This small molecule binds to this protein.
Small molecule (SMILES): CCOC(=O)c1ccc(OCCCCC2CCN(c3ccc(C)nn3)CC2)cc1

Binding-site contacts:
Ligand atom C21 contacts residue PHE237 of chain 2.B at 3.7 Å (hydrophobic).
Ligand atom C23 contacts residue PHE237 of chain 2.B at 3.8 Å (hydrophobic).
Ligand atom C13 contacts residue MET132 of chain 2.B at 3.8 Å (hydrophobic).
Ligand atom C1 contacts residue ILE183 of chain 2.B at 3.5 Å (hydrophobic).
Ligand atom C20 contacts residue PHE237 of chain 2.B at 3.4 Å (hydrophobic).
Ligand atom O24 contacts residue TYR112 of chain 2.B at 3.8 Å.
Ligand atom C8 contacts residue TYR159 of chain 2.B at 3.5 Å (hydrophobic).
Ligand atom C12 contacts residue VAL199 of chain 2.B at 3.7 Å (hydrophobic).
Ligand atom C15 contacts residue MET132 of chain 2.B at 3.6 Å (hydrophobic).
Ligand atom C19 contacts residue PHE237 of chain 2.B at 3.5 Å (hydrophobic).
Ligand atom C3 contacts residue ALA24 of chain 2.D at 3.5 Å (hydrophobic).
Ligand atom N4 contacts residue LEU240 of chain 2.B at 3.3 Å.
Ligand atom C14 contacts residue MET132 of chain 2.B at 3.5 Å (hydrophobic).
Ligand atom N6 contacts residue VAL196 of chain 2.B at 3.8 Å.
Ligand atom C7 contacts residue TYR159 of chain 2.B at 3.7 Å (hydrophobic).
Ligand atom C18 contacts residue PHE237 of chain 2.B at 3.8 Å (hydrophobic).
Ligand atom C5 contacts residue ILE194 of chain 2.B at 3.8 Å (hydrophobic).
Ligand atom C26 contacts residue LYS113 of chain 2.B at 3.7 Å.
Ligand atom C5 contacts residue TYR159 of chain 2.B at 3.7 Å (hydrophobic).
Ligand atom C3 contacts residue PRO181 of chain 2.B at 3.7 Å (hydrophobic).
Ligand atom C26 contacts residue THR111 of chain 2.B at 3.6 Å.
Ligand atom O16 contacts residue MET132 of chain 2.B at 3.6 Å.
Ligand atom C4 contacts residue TYR159 of chain 2.B at 3.7 Å (hydrophobic).
Ligand atom C8 contacts residue VAL196 of chain 2.B at 3.7 Å (hydrophobic).
Ligand atom O25 contacts residue THR111 of chain 2.B at 3.4 Å (h-bond).
Ligand atom C20 contacts residue TYR112 of chain 2.B at 3.4 Å (hydrophobic).
Ligand atom C4 contacts residue ILE194 of chain 2.B at 3.8 Å (hydrophobic).
Ligand atom C11 contacts residue LEU134 of chain 2.B at 3.8 Å (hydrophobic).
Ligand atom C10 contacts residue MET132 of chain 2.B at 3.7 Å (hydrophobic).
Ligand atom C7 contacts residue VAL196 of chain 2.B at 3.5 Å (hydrophobic).
Ligand atom C13 contacts residue PHE237 of chain 2.B at 3.7 Å (hydrophobic).
Ligand atom C23 contacts residue TYR112 of chain 2.B at 3.3 Å (hydrophobic).
Ligand atom C21 contacts residue TYR112 of chain 2.B at 3.4 Å (hydrophobic).
Ligand atom C1 contacts residue ILE157 of chain 2.B at 3.4 Å (hydrophobic).
Ligand atom C3 contacts residue TYR159 of chain 2.B at 3.7 Å (hydrophobic).
Ligand atom N3 contacts residue LEU240 of chain 2.B at 3.4 Å.
Ligand atom C14 contacts residue VAL199 of chain 2.B at 3.8 Å (hydrophobic).
Ligand atom C4 contacts residue ALA24 of chain 2.D at 3.5 Å (hydrophobic).
Ligand atom O25 contacts residue TYR112 of chain 2.B at 3.4 Å.
Ligand atom C27 contacts residue ASP236 of chain 2.B at 3.6 Å.

Sequence of chain 2.D:
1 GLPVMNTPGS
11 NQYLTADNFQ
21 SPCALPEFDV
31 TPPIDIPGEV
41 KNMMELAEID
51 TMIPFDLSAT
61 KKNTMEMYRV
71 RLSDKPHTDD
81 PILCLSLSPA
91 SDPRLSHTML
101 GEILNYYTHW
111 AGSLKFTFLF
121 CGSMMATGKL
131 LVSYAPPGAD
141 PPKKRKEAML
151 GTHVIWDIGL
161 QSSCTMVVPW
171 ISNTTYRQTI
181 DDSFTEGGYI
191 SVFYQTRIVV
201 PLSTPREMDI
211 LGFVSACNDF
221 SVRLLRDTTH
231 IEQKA

Sequence of chain 2.B:
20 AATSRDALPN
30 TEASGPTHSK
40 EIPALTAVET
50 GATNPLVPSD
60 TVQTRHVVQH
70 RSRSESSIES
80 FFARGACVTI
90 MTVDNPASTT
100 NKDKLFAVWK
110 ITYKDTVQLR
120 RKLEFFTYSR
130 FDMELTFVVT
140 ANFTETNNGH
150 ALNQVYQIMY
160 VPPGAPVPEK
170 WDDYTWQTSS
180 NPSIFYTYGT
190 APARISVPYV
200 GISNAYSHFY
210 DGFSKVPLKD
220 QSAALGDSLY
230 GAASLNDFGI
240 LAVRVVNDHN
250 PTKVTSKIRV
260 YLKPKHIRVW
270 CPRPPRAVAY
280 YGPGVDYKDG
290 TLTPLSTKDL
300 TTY